Sequence of chain 52.L:
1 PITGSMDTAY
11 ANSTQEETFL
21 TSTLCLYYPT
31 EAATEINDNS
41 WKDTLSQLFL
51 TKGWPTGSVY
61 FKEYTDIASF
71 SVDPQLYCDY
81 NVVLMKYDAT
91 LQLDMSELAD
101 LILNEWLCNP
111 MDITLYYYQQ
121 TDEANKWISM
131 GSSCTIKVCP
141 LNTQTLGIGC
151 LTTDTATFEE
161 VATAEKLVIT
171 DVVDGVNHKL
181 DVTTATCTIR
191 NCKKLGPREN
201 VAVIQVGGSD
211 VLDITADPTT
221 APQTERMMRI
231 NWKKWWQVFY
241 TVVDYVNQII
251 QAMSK

Binding-site contacts:
Ligand atom C2 contacts residue ASN12 of chain 52.L at 3.2 Å.
Ligand atom N2 contacts residue ASN12 of chain 52.L at 3.8 Å.
Ligand atom O7 contacts residue ASN12 of chain 52.L at 3.7 Å.
Ligand atom C1 contacts residue ASN12 of chain 52.L at 2.1 Å.
Ligand atom C5 contacts residue ASN12 of chain 52.L at 4.0 Å.
Ligand atom C7 contacts residue ASN12 of chain 52.L at 3.9 Å.
Ligand atom O5 contacts residue ASN12 of chain 52.L at 2.6 Å (h-bond).

A protein and the small-molecule ligand that binds it are described below.
Small molecule (SMILES): CC(=O)N[C@H]1[C@H](O[C@H]2[C@H](O)[C@@H](NC(C)=O)CO[C@@H]2CO)O[C@H](CO)[C@@H](O)[C@@H]1O